Sequence of chain 1.A:
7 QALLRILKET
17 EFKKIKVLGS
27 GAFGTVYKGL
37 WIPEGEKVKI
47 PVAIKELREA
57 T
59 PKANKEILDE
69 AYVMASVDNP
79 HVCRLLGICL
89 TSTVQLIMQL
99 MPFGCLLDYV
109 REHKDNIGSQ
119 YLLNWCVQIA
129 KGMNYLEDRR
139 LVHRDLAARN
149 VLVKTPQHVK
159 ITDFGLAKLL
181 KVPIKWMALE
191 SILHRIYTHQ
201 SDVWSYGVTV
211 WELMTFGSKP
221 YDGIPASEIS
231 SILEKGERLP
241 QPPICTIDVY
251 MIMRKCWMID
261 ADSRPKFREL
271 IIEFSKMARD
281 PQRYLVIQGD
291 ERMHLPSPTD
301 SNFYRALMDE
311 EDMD

Binding-site contacts:
Ligand atom O2G contacts residue GLY27 of chain 1.A at 3.5 Å.
Ligand atom O2' contacts residue CYS103 of chain 1.A at 3.3 Å.
Ligand atom O2A contacts residue SER26 of chain 1.A at 3.6 Å.
Ligand atom O1A contacts residue LYS51 of chain 1.A at 2.7 Å (salt-bridge).
Ligand atom N1 contacts residue MET99 of chain 1.A at 2.9 Å (h-bond).
Ligand atom O1G contacts residue MG1 of chain 1.E at 2.1 Å.
Ligand atom C5' contacts residue GLY25 of chain 1.A at 3.5 Å.
Ligand atom PA contacts residue LYS51 of chain 1.A at 3.6 Å.
Ligand atom N6 contacts residue MET96 of chain 1.A at 3.1 Å (h-bond).
Ligand atom O2A contacts residue VAL32 of chain 1.A at 3.6 Å.
Ligand atom O3G contacts residue ASN148 of chain 1.A at 3.3 Å (h-bond).
Ligand atom O1B contacts residue MG1 of chain 1.E at 1.9 Å.
Ligand atom C5' contacts residue VAL32 of chain 1.A at 3.5 Å (hydrophobic).
Ligand atom PB contacts residue MG1 of chain 1.E at 3.1 Å.
Ligand atom N6 contacts residue ALA49 of chain 1.A at 3.5 Å.
Ligand atom C6 contacts residue LEU150 of chain 1.A at 3.6 Å (hydrophobic).
Ligand atom O3G contacts residue ARG147 of chain 1.A at 2.9 Å (salt-bridge).
Ligand atom PG contacts residue MG1 of chain 1.E at 3.4 Å.
Ligand atom C8 contacts residue VAL32 of chain 1.A at 3.6 Å (hydrophobic).
Ligand atom O2A contacts residue GLY27 of chain 1.A at 3.2 Å (h-bond).
Ligand atom O1B contacts residue ASN148 of chain 1.A at 3.0 Å (h-bond).
Ligand atom C2 contacts residue MET99 of chain 1.A at 3.4 Å (hydrophobic).
Ligand atom PA contacts residue MG1 of chain 1.E at 3.2 Å.
Ligand atom O1G contacts residue ASN148 of chain 1.A at 2.9 Å (h-bond).
Ligand atom O3A contacts residue SER26 of chain 1.A at 3.6 Å (h-bond).
Ligand atom C5' contacts residue SER26 of chain 1.A at 3.6 Å.
Ligand atom O4' contacts residue VAL32 of chain 1.A at 3.3 Å.
Ligand atom O3G contacts residue ASP143 of chain 1.A at 2.6 Å (salt-bridge).
Ligand atom O5' contacts residue VAL32 of chain 1.A at 3.4 Å.
Ligand atom N6 contacts residue GLN97 of chain 1.A at 3.0 Å (h-bond).
Ligand atom N3B contacts residue ARG147 of chain 1.A at 3.2 Å.
Ligand atom O1G contacts residue ASP161 of chain 1.A at 2.8 Å (salt-bridge).
Ligand atom O2A contacts residue GLY30 of chain 1.A at 3.2 Å (h-bond).
Ligand atom O3A contacts residue MG1 of chain 1.E at 3.5 Å.
Ligand atom N6 contacts residue LEU150 of chain 1.A at 3.6 Å.
Ligand atom O1A contacts residue ASP161 of chain 1.A at 2.8 Å (salt-bridge).
Ligand atom O2A contacts residue LYS51 of chain 1.A at 3.4 Å.
Ligand atom O3A contacts residue GLY27 of chain 1.A at 3.3 Å.
Ligand atom O1A contacts residue MG1 of chain 1.E at 2.0 Å.
Ligand atom O2G contacts residue ALA28 of chain 1.A at 2.9 Å (h-bond).

This small molecule binds to this protein.
Small molecule (SMILES): Nc1ncnc2c1ncn2[C@@H]1O[C@H](CO[P](=O)(O)O[P](=O)(O)NP(=O)(O)O)[C@@H](O)[C@H]1O